Binding-site contacts:
Ligand atom C9 contacts residue GLU318 of chain 1.A at 4.2 Å.
Ligand atom C1 contacts residue TYR319 of chain 1.A at 3.4 Å (hydrophobic).
Ligand atom O2 contacts residue GLU318 of chain 1.A at 3.3 Å (salt-bridge).
Ligand atom C2 contacts residue TYR319 of chain 1.A at 3.5 Å (hydrophobic).
Ligand atom O1 contacts residue TYR319 of chain 1.A at 2.6 Å (h-bond).
Ligand atom C1 contacts residue GLY321 of chain 1.A at 4.1 Å.
Ligand atom O1 contacts residue GLU318 of chain 1.A at 3.0 Å (salt-bridge).
Ligand atom C2 contacts residue GLU318 of chain 1.A at 4.0 Å.
Ligand atom C1 contacts residue GLU318 of chain 1.A at 3.2 Å.
Ligand atom O1 contacts residue GLY321 of chain 1.A at 3.0 Å (h-bond).
Ligand atom C1 contacts residue LEU320 of chain 1.A at 4.4 Å (hydrophobic).
Ligand atom O1 contacts residue LEU320 of chain 1.A at 3.2 Å.
Ligand atom O2 contacts residue GLY321 of chain 1.A at 4.1 Å.

Sequence of chain 1.A:
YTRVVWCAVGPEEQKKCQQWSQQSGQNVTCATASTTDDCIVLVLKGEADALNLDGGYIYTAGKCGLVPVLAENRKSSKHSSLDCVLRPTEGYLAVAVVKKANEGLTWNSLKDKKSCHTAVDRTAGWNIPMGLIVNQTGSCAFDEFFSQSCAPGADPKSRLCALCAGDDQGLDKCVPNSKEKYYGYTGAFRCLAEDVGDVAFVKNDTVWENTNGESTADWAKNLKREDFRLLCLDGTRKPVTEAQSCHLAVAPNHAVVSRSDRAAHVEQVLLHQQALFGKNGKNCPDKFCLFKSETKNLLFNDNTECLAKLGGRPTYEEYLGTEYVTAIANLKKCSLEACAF

The protein below binds the small molecule below.
Small molecule (SMILES): O=c1ccc2ccccc2o1